Binding-site contacts:
Ligand atom C2 contacts residue ASN286 of chain 1.F at 2.4 Å.
Ligand atom O7 contacts residue ASN286 of chain 1.F at 3.9 Å.
Ligand atom O6 contacts residue ASN286 of chain 1.F at 4.4 Å.
Ligand atom C3 contacts residue ASN286 of chain 1.F at 3.8 Å.
Ligand atom O5 contacts residue ASN286 of chain 1.F at 2.4 Å (h-bond).
Ligand atom C5 contacts residue ASN286 of chain 1.F at 3.7 Å.
Ligand atom C4 contacts residue ASN286 of chain 1.F at 4.2 Å.
Ligand atom C1 contacts residue ASN286 of chain 1.F at 1.4 Å.
Ligand atom C7 contacts residue ASN286 of chain 1.F at 3.6 Å.
Ligand atom N2 contacts residue ASN286 of chain 1.F at 2.9 Å (h-bond).

Sequence of chain 1.F:
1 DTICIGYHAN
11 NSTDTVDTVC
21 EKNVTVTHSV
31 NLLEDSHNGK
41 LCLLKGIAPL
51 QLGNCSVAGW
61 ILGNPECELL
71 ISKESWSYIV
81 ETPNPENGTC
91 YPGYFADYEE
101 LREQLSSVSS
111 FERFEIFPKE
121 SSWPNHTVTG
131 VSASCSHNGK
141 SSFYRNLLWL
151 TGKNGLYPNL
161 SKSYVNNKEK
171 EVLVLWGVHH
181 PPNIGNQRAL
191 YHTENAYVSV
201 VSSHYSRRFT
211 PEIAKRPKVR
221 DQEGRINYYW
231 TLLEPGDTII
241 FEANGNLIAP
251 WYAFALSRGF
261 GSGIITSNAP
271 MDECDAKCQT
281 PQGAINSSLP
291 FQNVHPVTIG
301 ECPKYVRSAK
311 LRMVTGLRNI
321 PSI

A small-molecule ligand and the protein it binds are described below.
Small molecule (SMILES): CC(=O)N[C@@H]1[C@@H](O)[C@H](O)[C@@H](CO)O[C@H]1O